Sequence of chain 1.A:
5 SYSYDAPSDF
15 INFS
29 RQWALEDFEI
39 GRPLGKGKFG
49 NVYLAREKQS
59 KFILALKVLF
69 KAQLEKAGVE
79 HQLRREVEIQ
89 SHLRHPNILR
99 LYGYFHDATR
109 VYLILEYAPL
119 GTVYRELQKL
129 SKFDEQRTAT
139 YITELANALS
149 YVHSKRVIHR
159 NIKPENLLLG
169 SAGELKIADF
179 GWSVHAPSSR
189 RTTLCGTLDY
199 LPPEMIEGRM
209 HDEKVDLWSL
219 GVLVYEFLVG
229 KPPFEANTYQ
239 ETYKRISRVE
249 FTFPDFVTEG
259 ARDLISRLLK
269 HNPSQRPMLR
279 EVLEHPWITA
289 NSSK

Binding-site contacts:
Ligand atom C6 contacts residue GLU114 of chain 1.A at 3.7 Å.
Ligand atom N6 contacts residue GLU114 of chain 1.A at 2.6 Å (salt-bridge).
Ligand atom O3G contacts residue MG1 of chain 1.C at 2.5 Å.
Ligand atom O2' contacts residue THR120 of chain 1.A at 3.6 Å.
Ligand atom O1B contacts residue LYS46 of chain 1.A at 3.1 Å (salt-bridge).
Ligand atom O1B contacts residue GLY45 of chain 1.A at 3.2 Å.
Ligand atom O3A contacts residue LYS65 of chain 1.A at 4.0 Å.
Ligand atom N7 contacts residue VAL50 of chain 1.A at 3.7 Å.
Ligand atom C8 contacts residue VAL50 of chain 1.A at 3.7 Å (hydrophobic).
Ligand atom O1G contacts residue LYS44 of chain 1.A at 3.5 Å (salt-bridge).
Ligand atom C6 contacts residue LEU166 of chain 1.A at 3.6 Å (hydrophobic).
Ligand atom C2 contacts residue LEU42 of chain 1.A at 3.8 Å (hydrophobic).
Ligand atom N3B contacts residue ASP177 of chain 1.A at 3.3 Å (salt-bridge).
Ligand atom O2B contacts residue ASP177 of chain 1.A at 3.7 Å.
Ligand atom O4' contacts residue GLY43 of chain 1.A at 3.3 Å.
Ligand atom O1G contacts residue GLY45 of chain 1.A at 3.1 Å.
Ligand atom C1' contacts residue LEU42 of chain 1.A at 3.6 Å (hydrophobic).
Ligand atom N1 contacts residue GLU114 of chain 1.A at 3.9 Å.
Ligand atom N1 contacts residue LEU166 of chain 1.A at 3.9 Å.
Ligand atom N1 contacts residue ALA116 of chain 1.A at 3.1 Å (h-bond).
Ligand atom O2B contacts residue LYS65 of chain 1.A at 2.9 Å (salt-bridge).
Ligand atom C6 contacts residue ALA63 of chain 1.A at 3.8 Å (hydrophobic).
Ligand atom O3A contacts residue GLY45 of chain 1.A at 3.7 Å.
Ligand atom N6 contacts residue LEU97 of chain 1.A at 3.3 Å.
Ligand atom O2A contacts residue MG1 of chain 1.C at 2.7 Å.
Ligand atom N1 contacts residue TYR115 of chain 1.A at 4.0 Å.
Ligand atom C2' contacts residue THR120 of chain 1.A at 4.0 Å.
Ligand atom O4' contacts residue LEU42 of chain 1.A at 3.9 Å.
Ligand atom O2A contacts residue ASP177 of chain 1.A at 3.6 Å.
Ligand atom C5 contacts residue LEU166 of chain 1.A at 3.7 Å (hydrophobic).
Ligand atom O2' contacts residue LEU42 of chain 1.A at 3.7 Å.
Ligand atom N3B contacts residue MG1 of chain 1.C at 2.9 Å.
Ligand atom N6 contacts residue ALA63 of chain 1.A at 3.5 Å.
Ligand atom C2 contacts residue ALA116 of chain 1.A at 3.6 Å (hydrophobic).
Ligand atom N3B contacts residue MG1 of chain 1.D at 3.4 Å.
Ligand atom N3 contacts residue LEU42 of chain 1.A at 3.8 Å.
Ligand atom O1A contacts residue LYS65 of chain 1.A at 3.5 Å (salt-bridge).
Ligand atom PG contacts residue MG1 of chain 1.C at 3.2 Å.
Ligand atom O5' contacts residue VAL50 of chain 1.A at 3.7 Å.
Ligand atom C4' contacts residue GLY43 of chain 1.A at 3.8 Å.

A small-molecule ligand and the protein it binds are described below.
Small molecule (SMILES): Nc1ncnc2c1ncn2[C@@H]1O[C@H](CO[P](=O)(O)O[P](=O)(O)NP(=O)(O)O)[C@@H](O)[C@H]1O